The protein below binds the small molecule below.
Small molecule (SMILES): CC(=O)N[C@H]1[C@H](O[C@H]2[C@H](O)[C@@H](NC(C)=O)CO[C@@H]2CO)O[C@H](CO)[C@@H](O)[C@@H]1O

Binding-site contacts:
Ligand atom C2 contacts residue ASN622 of chain 1.A at 2.4 Å.
Ligand atom C5 contacts residue ASN622 of chain 1.A at 3.7 Å.
Ligand atom C3 contacts residue ASN650 of chain 1.A at 3.4 Å.
Ligand atom O5 contacts residue ASN622 of chain 1.A at 2.4 Å (h-bond).
Ligand atom C7 contacts residue ASN622 of chain 1.A at 3.7 Å.
Ligand atom O3 contacts residue ASN650 of chain 1.A at 4.1 Å.
Ligand atom C1 contacts residue ASN650 of chain 1.A at 4.4 Å.
Ligand atom C2 contacts residue ASN650 of chain 1.A at 4.3 Å.
Ligand atom O4 contacts residue ASN650 of chain 1.A at 3.7 Å.
Ligand atom C5 contacts residue ASN650 of chain 1.A at 4.1 Å.
Ligand atom O7 contacts residue ASN622 of chain 1.A at 4.2 Å.
Ligand atom C1 contacts residue ASN622 of chain 1.A at 1.4 Å.
Ligand atom C4 contacts residue ASN622 of chain 1.A at 4.2 Å.
Ligand atom C3 contacts residue ASN622 of chain 1.A at 3.8 Å.
Ligand atom N2 contacts residue ASN622 of chain 1.A at 2.8 Å (h-bond).
Ligand atom C8 contacts residue LEU603 of chain 1.A at 3.7 Å (hydrophobic).
Ligand atom C4 contacts residue ASN650 of chain 1.A at 3.9 Å.

Sequence of chain 1.A:
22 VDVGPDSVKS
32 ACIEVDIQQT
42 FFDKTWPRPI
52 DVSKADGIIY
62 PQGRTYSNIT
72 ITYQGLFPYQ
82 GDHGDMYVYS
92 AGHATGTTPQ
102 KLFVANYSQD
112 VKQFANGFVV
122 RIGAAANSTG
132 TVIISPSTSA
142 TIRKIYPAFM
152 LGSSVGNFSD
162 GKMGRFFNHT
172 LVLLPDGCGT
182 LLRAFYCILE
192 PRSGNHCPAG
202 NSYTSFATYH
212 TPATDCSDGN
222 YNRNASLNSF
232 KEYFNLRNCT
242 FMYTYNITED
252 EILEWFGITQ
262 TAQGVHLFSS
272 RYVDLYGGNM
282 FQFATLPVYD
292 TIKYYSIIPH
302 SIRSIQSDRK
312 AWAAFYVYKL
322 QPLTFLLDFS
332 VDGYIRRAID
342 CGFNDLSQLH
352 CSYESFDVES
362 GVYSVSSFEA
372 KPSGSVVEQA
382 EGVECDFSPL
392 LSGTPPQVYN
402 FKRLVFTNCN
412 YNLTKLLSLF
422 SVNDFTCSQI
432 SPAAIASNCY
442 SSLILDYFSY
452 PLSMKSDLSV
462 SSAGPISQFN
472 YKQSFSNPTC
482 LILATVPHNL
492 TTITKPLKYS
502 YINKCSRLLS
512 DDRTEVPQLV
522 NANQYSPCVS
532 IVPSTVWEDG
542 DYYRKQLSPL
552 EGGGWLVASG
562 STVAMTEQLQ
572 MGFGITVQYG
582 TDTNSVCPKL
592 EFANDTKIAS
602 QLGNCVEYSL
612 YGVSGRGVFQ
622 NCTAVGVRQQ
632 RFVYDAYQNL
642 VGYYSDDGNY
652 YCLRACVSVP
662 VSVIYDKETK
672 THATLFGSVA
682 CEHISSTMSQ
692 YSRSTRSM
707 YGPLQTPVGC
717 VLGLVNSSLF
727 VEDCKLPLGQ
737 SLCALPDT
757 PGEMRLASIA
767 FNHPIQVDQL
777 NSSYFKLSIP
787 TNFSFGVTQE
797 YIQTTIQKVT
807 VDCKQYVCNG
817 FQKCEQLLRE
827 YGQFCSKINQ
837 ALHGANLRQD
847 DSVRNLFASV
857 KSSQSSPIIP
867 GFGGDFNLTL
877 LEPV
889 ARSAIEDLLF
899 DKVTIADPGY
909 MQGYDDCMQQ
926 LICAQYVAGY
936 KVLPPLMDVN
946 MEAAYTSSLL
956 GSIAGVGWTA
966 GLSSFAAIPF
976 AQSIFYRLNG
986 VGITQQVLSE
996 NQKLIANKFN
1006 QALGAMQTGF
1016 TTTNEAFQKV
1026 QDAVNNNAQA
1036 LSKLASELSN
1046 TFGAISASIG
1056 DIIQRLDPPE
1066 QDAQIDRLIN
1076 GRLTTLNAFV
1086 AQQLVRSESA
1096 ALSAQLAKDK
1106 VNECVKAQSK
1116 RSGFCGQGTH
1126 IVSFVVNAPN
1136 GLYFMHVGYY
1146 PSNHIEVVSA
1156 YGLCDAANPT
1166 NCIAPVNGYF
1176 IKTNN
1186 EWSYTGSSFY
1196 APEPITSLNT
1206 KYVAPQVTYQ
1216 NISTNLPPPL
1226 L